Binding-site contacts:
Ligand atom CA contacts residue GLU240 of chain 1.C at 3.7 Å.
Ligand atom CD1 contacts residue ASP236 of chain 1.C at 3.9 Å.
Ligand atom CD1 contacts residue LEU237 of chain 1.C at 3.7 Å (hydrophobic).
Ligand atom CD2 contacts residue VAL74 of chain 1.C at 3.5 Å (hydrophobic).
Ligand atom CD1 contacts residue VAL74 of chain 1.C at 3.5 Å (hydrophobic).
Ligand atom CG2 contacts residue LEU237 of chain 1.C at 4.1 Å (hydrophobic).
Ligand atom O contacts residue LYS60 of chain 1.C at 2.9 Å (salt-bridge).
Ligand atom NE2 contacts residue LEU70 of chain 1.C at 3.7 Å.
Ligand atom C contacts residue LYS60 of chain 1.C at 3.6 Å.
Ligand atom C contacts residue GLU240 of chain 1.C at 3.9 Å.
Ligand atom CD2 contacts residue GLU78 of chain 1.C at 3.7 Å.
Ligand atom CD2 contacts residue GLN73 of chain 1.C at 3.6 Å.
Ligand atom N contacts residue VAL74 of chain 1.C at 4.0 Å.
Ligand atom CD1 contacts residue LEU77 of chain 1.C at 4.0 Å (hydrophobic).
Ligand atom CD contacts residue LEU70 of chain 1.C at 4.0 Å (hydrophobic).
Ligand atom CD2 contacts residue MET241 of chain 1.C at 3.7 Å (hydrophobic).
Ligand atom C contacts residue LYS60 of chain 1.C at 3.1 Å.
Ligand atom O contacts residue LYS60 of chain 1.C at 2.8 Å (salt-bridge).
Ligand atom CG contacts residue LEU70 of chain 1.C at 3.4 Å (hydrophobic).
Ligand atom N contacts residue LEU237 of chain 1.C at 4.0 Å.
Ligand atom N contacts residue GLU240 of chain 1.C at 3.0 Å (salt-bridge).
Ligand atom CB contacts residue GLU240 of chain 1.C at 3.7 Å.
Ligand atom CE contacts residue GLU78 of chain 1.C at 3.5 Å.
Ligand atom CG1 contacts residue GLU240 of chain 1.C at 3.4 Å.
Ligand atom CA contacts residue LYS60 of chain 1.C at 3.7 Å.
Ligand atom CD2 contacts residue ILE56 of chain 1.C at 4.0 Å (hydrophobic).
Ligand atom CA contacts residue GLU240 of chain 1.C at 3.9 Å.
Ligand atom CB contacts residue LEU237 of chain 1.C at 3.9 Å (hydrophobic).
Ligand atom NZ contacts residue VAL74 of chain 1.C at 4.0 Å.
Ligand atom CD1 contacts residue GLN73 of chain 1.C at 3.9 Å.
Ligand atom CA contacts residue VAL74 of chain 1.C at 3.7 Å (hydrophobic).
Ligand atom CD1 contacts residue ILE56 of chain 1.C at 3.4 Å (hydrophobic).
Ligand atom CD contacts residue GLU78 of chain 1.C at 3.5 Å.
Ligand atom CD2 contacts residue PHE65 of chain 1.C at 4.0 Å (hydrophobic).
Ligand atom CD1 contacts residue GLU240 of chain 1.C at 4.0 Å.
Ligand atom ND1 contacts residue VAL74 of chain 1.C at 4.1 Å.
Ligand atom NZ contacts residue GLU78 of chain 1.C at 2.9 Å (salt-bridge).
Ligand atom CB contacts residue GLU240 of chain 1.C at 4.1 Å.
Ligand atom CB contacts residue VAL74 of chain 1.C at 4.0 Å (hydrophobic).
Ligand atom CD2 contacts residue LEU77 of chain 1.C at 4.0 Å (hydrophobic).

This protein binds this small molecule.
Small molecule (SMILES): CC[C@H](C)[C@H](NC(=O)[C@@H](N)CCCCN)C(=O)N[C@@H](CC(C)C)C(=O)N[C@@H](CC1=NC=NC1)C(=O)N[C@@H](CCCN=C(N)N)C(=O)N[C@@H](CC(C)C)C(=O)N[C@@H](CC(C)C)C(=O)N[C@@H](CCC(N)=O)C(=O)N[C@H](C=O)CC(=O)O

Sequence of chain 1.C:
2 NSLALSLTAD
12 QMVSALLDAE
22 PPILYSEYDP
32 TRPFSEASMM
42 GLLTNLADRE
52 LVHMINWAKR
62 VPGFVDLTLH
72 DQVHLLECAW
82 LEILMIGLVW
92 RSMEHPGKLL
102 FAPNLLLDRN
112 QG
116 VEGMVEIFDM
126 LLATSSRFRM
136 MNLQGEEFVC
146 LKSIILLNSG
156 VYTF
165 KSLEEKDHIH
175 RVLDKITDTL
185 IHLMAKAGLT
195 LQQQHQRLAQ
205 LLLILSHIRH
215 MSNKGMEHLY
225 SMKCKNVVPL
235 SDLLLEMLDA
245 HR